This small molecule binds to this protein.
Small molecule (SMILES): Cc1cn([C@H]2C[C@H](O[P](=O)(O)OC[C@H]3O[C@@H](n4ccc(N)nc4=O)C[C@@H]3O[P](=O)(O)OC[C@H]3O[C@@H](n4ccc(N)nc4=O)C[C@@H]3O[P](=O)(O)OC[C@H]3O[C@@H](n4ccc(N)nc4=O)C[C@@H]3O[P](=O)(O)OC[C@H]3O[C@@H](n4cnc5c(N)ncnc54)C[C@@H]3O)[C@@H](CO[P](=O)(O)O[C@H]3C[C@H](n4cnc5c(N)ncnc54)O[C@@H]3CO[P](=O)(O)O[C@H]3C[C@H](n4cnc5c(N)ncnc54)O[C@@H]3CO[P](=O)(O)O[C@H]3C[C@H](n4cnc5c(N)ncnc54)O[C@@H]3CO[P](=O)(O)O[C@H]3C[C@H](n4cnc5c(N)ncnc54)O[C@@H]3COP(=O)=O)O2)c(=O)[nH]c1=O

Sequence of chain 1.JA:
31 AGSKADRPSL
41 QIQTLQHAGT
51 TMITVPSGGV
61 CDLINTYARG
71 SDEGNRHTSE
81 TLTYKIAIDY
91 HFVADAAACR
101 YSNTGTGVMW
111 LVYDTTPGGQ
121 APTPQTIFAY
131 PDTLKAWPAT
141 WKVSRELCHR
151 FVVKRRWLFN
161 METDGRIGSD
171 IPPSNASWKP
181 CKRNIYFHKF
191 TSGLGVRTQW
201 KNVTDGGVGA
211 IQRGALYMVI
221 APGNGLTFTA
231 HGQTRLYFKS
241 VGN

Binding-site contacts:
Ligand atom C2 contacts residue PHE190 of chain 1.JA at 4.2 Å (hydrophobic).
Ligand atom O3' contacts residue VAL153 of chain 1.LA at 4.1 Å.
Ligand atom N9 contacts residue PHE190 of chain 1.JA at 3.7 Å.
Ligand atom C4 contacts residue PHE190 of chain 1.JA at 3.4 Å (hydrophobic).
Ligand atom OP2 contacts residue HIS149 of chain 1.LA at 3.3 Å.
Ligand atom OP2 contacts residue TYR237 of chain 1.JA at 2.7 Å (h-bond).
Ligand atom P contacts residue HIS149 of chain 1.LA at 3.8 Å.
Ligand atom OP1 contacts residue HIS149 of chain 1.LA at 3.0 Å.
Ligand atom N3 contacts residue PHE190 of chain 1.JA at 3.9 Å.
Ligand atom C7 contacts residue LEU40 of chain 1.JA at 3.5 Å (hydrophobic).
Ligand atom O5' contacts residue HIS149 of chain 1.LA at 4.2 Å.
Ligand atom C8 contacts residue PHE190 of chain 1.JA at 3.5 Å (hydrophobic).
Ligand atom OP1 contacts residue VAL153 of chain 1.LA at 3.3 Å.
Ligand atom C1' contacts residue ARG155 of chain 1.LA at 3.6 Å.
Ligand atom C3' contacts residue ILE42 of chain 1.JA at 3.7 Å (hydrophobic).
Ligand atom N3 contacts residue LYS34 of chain 1.LA at 3.3 Å (salt-bridge).
Ligand atom O4 contacts residue LYS85 of chain 1.JA at 3.2 Å (salt-bridge).
Ligand atom P contacts residue ARG145 of chain 1.LA at 3.7 Å.
Ligand atom OP1 contacts residue ARG235 of chain 1.JA at 3.1 Å (salt-bridge).
Ligand atom C5' contacts residue ILE42 of chain 1.JA at 3.8 Å (hydrophobic).
Ligand atom C2' contacts residue LYS154 of chain 1.LA at 3.6 Å.
Ligand atom C5 contacts residue PHE190 of chain 1.JA at 3.3 Å (hydrophobic).
Ligand atom C6 contacts residue PHE190 of chain 1.JA at 3.3 Å (hydrophobic).
Ligand atom C2' contacts residue ARG155 of chain 1.LA at 3.1 Å.
Ligand atom P contacts residue ARG235 of chain 1.JA at 3.3 Å.
Ligand atom OP2 contacts residue ARG156 of chain 1.LA at 3.8 Å.
Ligand atom O3' contacts residue SER39 of chain 1.JA at 4.1 Å.
Ligand atom N4 contacts residue TYR113 of chain 1.LA at 3.8 Å.
Ligand atom C2' contacts residue TYR237 of chain 1.JA at 4.0 Å (hydrophobic).
Ligand atom C2 contacts residue LYS34 of chain 1.LA at 3.3 Å.
Ligand atom P contacts residue TYR237 of chain 1.JA at 3.8 Å.
Ligand atom O3' contacts residue TYR237 of chain 1.JA at 3.6 Å.
Ligand atom OP1 contacts residue ARG145 of chain 1.LA at 2.3 Å (salt-bridge).
Ligand atom N6 contacts residue PHE190 of chain 1.JA at 3.5 Å.
Ligand atom N7 contacts residue PHE190 of chain 1.JA at 3.5 Å.
Ligand atom OP1 contacts residue ILE42 of chain 1.JA at 4.1 Å.
Ligand atom OP2 contacts residue ARG235 of chain 1.JA at 2.5 Å (salt-bridge).
Ligand atom C2' contacts residue LEU40 of chain 1.JA at 4.0 Å (hydrophobic).
Ligand atom C7 contacts residue TYR237 of chain 1.JA at 4.1 Å (hydrophobic).
Ligand atom N1 contacts residue PHE190 of chain 1.JA at 3.7 Å.

Sequence of chain 1.LA:
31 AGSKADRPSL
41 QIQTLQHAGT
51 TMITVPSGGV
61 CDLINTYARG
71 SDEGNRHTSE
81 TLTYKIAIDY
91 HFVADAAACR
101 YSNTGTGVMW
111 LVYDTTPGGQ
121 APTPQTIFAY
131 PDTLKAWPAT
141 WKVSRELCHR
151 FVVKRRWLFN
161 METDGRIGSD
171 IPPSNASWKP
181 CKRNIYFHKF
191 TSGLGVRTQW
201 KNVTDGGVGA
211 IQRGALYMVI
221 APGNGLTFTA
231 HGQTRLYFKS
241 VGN